Binding-site contacts:
Ligand atom C6 contacts residue GLU273 of chain 1.B at 3.1 Å.
Ligand atom C1 contacts residue ASN423 of chain 1.B at 1.4 Å.
Ligand atom O5 contacts residue ASN423 of chain 1.B at 2.4 Å (h-bond).
Ligand atom C5 contacts residue GLU273 of chain 1.B at 4.0 Å.
Ligand atom O7 contacts residue ASN423 of chain 1.B at 3.1 Å (h-bond).
Ligand atom O7 contacts residue ALA271 of chain 1.B at 3.9 Å.
Ligand atom O7 contacts residue LEU245 of chain 1.B at 4.1 Å.
Ligand atom O6 contacts residue GLU273 of chain 1.B at 3.7 Å.
Ligand atom C2 contacts residue ASN423 of chain 1.B at 2.4 Å.
Ligand atom O5 contacts residue GLU273 of chain 1.B at 3.7 Å.
Ligand atom C7 contacts residue ASN423 of chain 1.B at 3.1 Å.
Ligand atom C5 contacts residue ASN423 of chain 1.B at 3.7 Å.
Ligand atom C8 contacts residue ASN423 of chain 1.B at 4.2 Å.
Ligand atom C3 contacts residue ASN423 of chain 1.B at 3.7 Å.
Ligand atom C4 contacts residue ASN423 of chain 1.B at 4.2 Å.
Ligand atom C8 contacts residue GLY243 of chain 1.B at 4.2 Å.
Ligand atom N2 contacts residue ASN423 of chain 1.B at 2.8 Å (h-bond).

Sequence of chain 1.B:
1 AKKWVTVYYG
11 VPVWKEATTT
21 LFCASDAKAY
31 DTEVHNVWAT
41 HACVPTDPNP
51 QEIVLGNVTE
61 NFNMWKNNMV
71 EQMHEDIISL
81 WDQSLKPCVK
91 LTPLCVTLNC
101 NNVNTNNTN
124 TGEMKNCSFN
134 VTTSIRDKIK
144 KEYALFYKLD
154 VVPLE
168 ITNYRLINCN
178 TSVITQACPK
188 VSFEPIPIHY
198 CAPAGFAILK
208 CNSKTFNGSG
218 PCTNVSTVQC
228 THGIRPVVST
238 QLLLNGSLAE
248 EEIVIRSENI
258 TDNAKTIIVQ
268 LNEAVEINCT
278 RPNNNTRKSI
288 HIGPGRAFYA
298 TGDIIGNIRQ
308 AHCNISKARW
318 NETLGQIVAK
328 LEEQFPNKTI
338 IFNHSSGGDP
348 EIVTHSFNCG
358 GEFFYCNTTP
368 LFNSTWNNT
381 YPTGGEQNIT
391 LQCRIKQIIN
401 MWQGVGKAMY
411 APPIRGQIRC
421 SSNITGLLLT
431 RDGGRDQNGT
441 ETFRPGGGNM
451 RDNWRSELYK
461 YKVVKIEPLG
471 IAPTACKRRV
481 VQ

The protein below binds the small molecule below.
Small molecule (SMILES): CC(=O)N[C@H]1[C@H](O[C@H]2[C@H](O)[C@@H](NC(C)=O)CO[C@@H]2CO)O[C@H](CO)[C@@H](O[C@@H]2O[C@H](CO)[C@@H](O)[C@H](O)[C@@H]2O)[C@@H]1O